Sequence of chain 1.A:
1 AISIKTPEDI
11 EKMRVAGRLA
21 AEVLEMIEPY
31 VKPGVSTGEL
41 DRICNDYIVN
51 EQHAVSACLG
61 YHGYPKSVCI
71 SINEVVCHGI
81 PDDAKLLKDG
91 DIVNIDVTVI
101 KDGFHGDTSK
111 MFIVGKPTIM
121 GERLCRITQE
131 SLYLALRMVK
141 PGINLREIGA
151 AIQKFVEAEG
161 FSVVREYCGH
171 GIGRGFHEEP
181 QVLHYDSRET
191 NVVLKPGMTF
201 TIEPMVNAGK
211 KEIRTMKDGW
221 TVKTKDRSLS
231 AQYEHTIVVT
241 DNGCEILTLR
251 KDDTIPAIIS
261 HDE

Binding-site contacts:
Ligand atom CAE contacts residue HIS78 of chain 1.A at 3.6 Å.
Ligand atom CAD contacts residue MN1 of chain 1.B at 3.8 Å.
Ligand atom OAN contacts residue GLU234 of chain 1.A at 3.1 Å (salt-bridge).
Ligand atom OAQ contacts residue HIS62 of chain 1.A at 3.7 Å.
Ligand atom OAP contacts residue TRP220 of chain 1.A at 3.5 Å.
Ligand atom OAO contacts residue PHE176 of chain 1.A at 3.9 Å.
Ligand atom CAJ contacts residue HIS78 of chain 1.A at 3.9 Å.
Ligand atom OAN contacts residue ASP96 of chain 1.A at 3.2 Å (salt-bridge).
Ligand atom OAO contacts residue HIS170 of chain 1.A at 3.0 Å (h-bond).
Ligand atom CAB contacts residue ASP107 of chain 1.A at 3.6 Å.
Ligand atom OAN contacts residue MN1 of chain 1.B at 2.1 Å.
Ligand atom OAN contacts residue MN1 of chain 1.C at 2.4 Å.
Ligand atom CAB contacts residue MN1 of chain 1.B at 3.2 Å.
Ligand atom CAD contacts residue ASP96 of chain 1.A at 3.3 Å.
Ligand atom OAM contacts residue HIS177 of chain 1.A at 3.4 Å (h-bond).
Ligand atom CAB contacts residue GLU203 of chain 1.A at 3.6 Å.
Ligand atom CAI contacts residue TYR61 of chain 1.A at 3.7 Å (hydrophobic).
Ligand atom CAE contacts residue CYS69 of chain 1.A at 3.8 Å (hydrophobic).
Ligand atom OAN contacts residue ASP107 of chain 1.A at 3.2 Å (salt-bridge).
Ligand atom OAP contacts residue HIS62 of chain 1.A at 3.1 Å.
Ligand atom CAK contacts residue TYR61 of chain 1.A at 3.7 Å (hydrophobic).
Ligand atom OAO contacts residue HIS177 of chain 1.A at 2.9 Å (h-bond).
Ligand atom CAG contacts residue TYR61 of chain 1.A at 3.8 Å (hydrophobic).
Ligand atom OAO contacts residue ASP107 of chain 1.A at 3.6 Å (salt-bridge).
Ligand atom OAO contacts residue MN1 of chain 1.C at 2.4 Å.
Ligand atom OAO contacts residue GLU203 of chain 1.A at 3.6 Å.
Ligand atom CAB contacts residue PHE176 of chain 1.A at 4.0 Å (hydrophobic).
Ligand atom CAB contacts residue MN1 of chain 1.C at 2.7 Å.
Ligand atom CAH contacts residue TYR61 of chain 1.A at 3.6 Å (hydrophobic).
Ligand atom NAL contacts residue HIS62 of chain 1.A at 3.5 Å.
Ligand atom CAB contacts residue HIS177 of chain 1.A at 3.8 Å.
Ligand atom CAG contacts residue HIS78 of chain 1.A at 3.5 Å.
Ligand atom CAC contacts residue HIS78 of chain 1.A at 3.5 Å.
Ligand atom OAN contacts residue GLU203 of chain 1.A at 3.2 Å (salt-bridge).
Ligand atom CAF contacts residue TYR61 of chain 1.A at 3.6 Å (hydrophobic).
Ligand atom CAJ contacts residue TYR61 of chain 1.A at 3.7 Å (hydrophobic).
Ligand atom CAI contacts residue TRP220 of chain 1.A at 3.3 Å (hydrophobic).
Ligand atom CAA contacts residue PHE176 of chain 1.A at 3.9 Å (hydrophobic).
Ligand atom CAK contacts residue HIS78 of chain 1.A at 3.9 Å.
Ligand atom CAA contacts residue MN1 of chain 1.B at 3.9 Å.

A small-molecule ligand and the protein it binds are described below.
Small molecule (SMILES): O=C(O)c1ccc(-c2ccc([N+](=O)[O-])cc2Cl)o1